Sequence of chain 1.B:
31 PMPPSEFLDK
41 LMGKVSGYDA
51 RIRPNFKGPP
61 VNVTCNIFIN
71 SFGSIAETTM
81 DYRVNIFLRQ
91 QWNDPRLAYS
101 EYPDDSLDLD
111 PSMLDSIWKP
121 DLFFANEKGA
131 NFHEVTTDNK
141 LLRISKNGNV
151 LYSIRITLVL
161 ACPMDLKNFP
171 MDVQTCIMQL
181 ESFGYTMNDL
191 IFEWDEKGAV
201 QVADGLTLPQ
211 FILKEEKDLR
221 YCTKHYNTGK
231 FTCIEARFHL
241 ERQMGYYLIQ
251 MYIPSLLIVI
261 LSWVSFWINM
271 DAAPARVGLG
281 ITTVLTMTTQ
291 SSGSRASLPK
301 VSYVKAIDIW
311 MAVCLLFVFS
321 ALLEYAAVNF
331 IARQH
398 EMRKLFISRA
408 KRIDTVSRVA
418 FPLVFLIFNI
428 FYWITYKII

Binding-site contacts:
Ligand atom C3 contacts residue ASN62 of chain 1.B at 3.7 Å.
Ligand atom N2 contacts residue ASN62 of chain 1.B at 2.8 Å (h-bond).
Ligand atom C5 contacts residue ASN62 of chain 1.B at 3.8 Å.
Ligand atom C1 contacts residue PRO60 of chain 1.B at 4.3 Å (hydrophobic).
Ligand atom C4 contacts residue ASN62 of chain 1.B at 4.3 Å.
Ligand atom O7 contacts residue ASN62 of chain 1.B at 3.6 Å (h-bond).
Ligand atom C7 contacts residue PRO60 of chain 1.B at 3.6 Å (hydrophobic).
Ligand atom C7 contacts residue ASN62 of chain 1.B at 3.4 Å.
Ligand atom C2 contacts residue ASN62 of chain 1.B at 2.4 Å.
Ligand atom C7 contacts residue PRO59 of chain 1.B at 4.2 Å (hydrophobic).
Ligand atom C8 contacts residue PRO59 of chain 1.B at 3.7 Å (hydrophobic).
Ligand atom N2 contacts residue PRO60 of chain 1.B at 3.0 Å (h-bond).
Ligand atom O3 contacts residue PRO59 of chain 1.B at 3.8 Å.
Ligand atom C3 contacts residue PRO59 of chain 1.B at 4.4 Å (hydrophobic).
Ligand atom C1 contacts residue ASN62 of chain 1.B at 1.4 Å.
Ligand atom N2 contacts residue PRO59 of chain 1.B at 3.9 Å.
Ligand atom C8 contacts residue PRO60 of chain 1.B at 3.3 Å (hydrophobic).
Ligand atom C8 contacts residue ASN55 of chain 1.B at 3.4 Å.
Ligand atom O5 contacts residue ASN62 of chain 1.B at 2.4 Å (h-bond).
Ligand atom C2 contacts residue PRO60 of chain 1.B at 4.2 Å (hydrophobic).

A protein and the small-molecule ligand that binds it are described below.
Small molecule (SMILES): CC(=O)N[C@H]1[C@H](O[C@H]2[C@H](O)[C@@H](NC(C)=O)CO[C@@H]2CO)O[C@H](CO)[C@@H](O)[C@@H]1O